Sequence of chain 6.NA:
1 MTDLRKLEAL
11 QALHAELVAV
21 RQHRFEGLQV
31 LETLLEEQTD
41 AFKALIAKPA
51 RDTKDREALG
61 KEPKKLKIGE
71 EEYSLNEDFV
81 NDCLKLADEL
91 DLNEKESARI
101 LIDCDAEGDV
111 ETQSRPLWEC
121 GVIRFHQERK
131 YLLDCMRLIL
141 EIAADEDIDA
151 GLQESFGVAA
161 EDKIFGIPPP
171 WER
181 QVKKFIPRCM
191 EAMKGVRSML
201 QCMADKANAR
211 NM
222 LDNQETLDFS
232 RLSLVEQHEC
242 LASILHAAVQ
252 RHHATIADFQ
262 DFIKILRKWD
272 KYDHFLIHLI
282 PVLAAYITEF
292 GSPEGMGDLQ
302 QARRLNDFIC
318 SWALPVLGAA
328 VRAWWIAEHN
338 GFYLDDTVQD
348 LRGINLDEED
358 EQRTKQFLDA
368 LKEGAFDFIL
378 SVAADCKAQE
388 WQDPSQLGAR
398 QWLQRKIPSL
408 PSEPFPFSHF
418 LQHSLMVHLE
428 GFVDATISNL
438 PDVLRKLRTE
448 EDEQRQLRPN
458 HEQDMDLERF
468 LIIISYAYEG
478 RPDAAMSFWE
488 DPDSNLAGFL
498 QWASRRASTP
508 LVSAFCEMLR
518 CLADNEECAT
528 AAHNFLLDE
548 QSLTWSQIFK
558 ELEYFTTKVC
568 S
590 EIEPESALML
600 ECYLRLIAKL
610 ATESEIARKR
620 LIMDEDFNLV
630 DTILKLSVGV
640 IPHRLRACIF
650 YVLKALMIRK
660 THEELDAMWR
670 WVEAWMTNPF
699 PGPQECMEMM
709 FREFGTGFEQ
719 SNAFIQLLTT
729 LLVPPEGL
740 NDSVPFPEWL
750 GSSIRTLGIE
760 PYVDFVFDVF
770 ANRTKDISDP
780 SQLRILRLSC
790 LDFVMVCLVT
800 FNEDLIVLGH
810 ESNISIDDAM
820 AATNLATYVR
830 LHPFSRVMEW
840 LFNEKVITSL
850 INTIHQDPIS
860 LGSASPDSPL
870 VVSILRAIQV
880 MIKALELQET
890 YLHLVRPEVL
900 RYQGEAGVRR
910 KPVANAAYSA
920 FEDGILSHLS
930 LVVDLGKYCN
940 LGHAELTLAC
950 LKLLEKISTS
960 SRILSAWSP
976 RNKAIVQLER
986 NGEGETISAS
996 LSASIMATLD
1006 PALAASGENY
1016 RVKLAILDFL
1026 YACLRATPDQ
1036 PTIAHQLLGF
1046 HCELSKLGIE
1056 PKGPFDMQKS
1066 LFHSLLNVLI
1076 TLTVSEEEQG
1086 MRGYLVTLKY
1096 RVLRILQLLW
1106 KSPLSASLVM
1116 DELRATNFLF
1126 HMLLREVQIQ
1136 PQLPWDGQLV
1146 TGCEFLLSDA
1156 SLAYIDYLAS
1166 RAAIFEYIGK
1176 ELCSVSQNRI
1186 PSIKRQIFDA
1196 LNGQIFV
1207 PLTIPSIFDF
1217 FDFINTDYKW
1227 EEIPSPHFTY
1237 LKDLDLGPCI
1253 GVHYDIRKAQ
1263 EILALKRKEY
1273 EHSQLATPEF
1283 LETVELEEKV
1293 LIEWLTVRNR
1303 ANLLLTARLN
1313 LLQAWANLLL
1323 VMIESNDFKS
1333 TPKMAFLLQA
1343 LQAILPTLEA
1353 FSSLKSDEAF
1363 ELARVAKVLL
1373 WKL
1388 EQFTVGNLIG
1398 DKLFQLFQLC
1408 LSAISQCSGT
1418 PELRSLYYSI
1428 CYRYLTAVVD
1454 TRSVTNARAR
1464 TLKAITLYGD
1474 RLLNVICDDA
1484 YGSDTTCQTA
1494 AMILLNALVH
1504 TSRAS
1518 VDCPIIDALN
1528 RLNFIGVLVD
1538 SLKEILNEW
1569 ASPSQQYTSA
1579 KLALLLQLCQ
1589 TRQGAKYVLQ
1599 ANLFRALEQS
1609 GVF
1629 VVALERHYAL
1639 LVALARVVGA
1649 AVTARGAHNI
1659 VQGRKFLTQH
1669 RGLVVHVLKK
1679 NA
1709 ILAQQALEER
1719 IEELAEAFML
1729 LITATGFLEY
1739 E

The small molecule below binds the protein below.
Small molecule (SMILES): N[C@@H](Cc1ccccc1)C(=O)NCC=O

Binding-site contacts:
Ligand atom O contacts residue ASN492 of chain 6.NA at 4.2 Å.
Ligand atom N contacts residue ARG442 of chain 6.NA at 4.2 Å.
Ligand atom CD1 contacts residue ILE434 of chain 6.NA at 4.1 Å (hydrophobic).
Ligand atom CZ contacts residue PHE496 of chain 6.NA at 3.9 Å (hydrophobic).
Ligand atom CE1 contacts residue PRO438 of chain 6.NA at 3.8 Å (hydrophobic).
Ligand atom CE1 contacts residue PHE496 of chain 6.NA at 3.6 Å (hydrophobic).
Ligand atom CB contacts residue PHE496 of chain 6.NA at 3.9 Å (hydrophobic).
Ligand atom O contacts residue PRO438 of chain 6.NA at 4.0 Å.
Ligand atom CA contacts residue ARG442 of chain 6.NA at 3.6 Å.
Ligand atom CE2 contacts residue PRO438 of chain 6.NA at 3.7 Å (hydrophobic).
Ligand atom CB contacts residue ASN492 of chain 6.NA at 3.8 Å.
Ligand atom CD2 contacts residue PRO438 of chain 6.NA at 4.4 Å (hydrophobic).
Ligand atom CZ contacts residue PRO438 of chain 6.NA at 3.4 Å (hydrophobic).
Ligand atom O contacts residue ARG442 of chain 6.NA at 4.3 Å.
Ligand atom C contacts residue ASN492 of chain 6.NA at 4.0 Å.
Ligand atom CD1 contacts residue PRO438 of chain 6.NA at 4.4 Å (hydrophobic).
Ligand atom N contacts residue SER491 of chain 6.NA at 4.1 Å.
Ligand atom N contacts residue ASN492 of chain 6.NA at 3.3 Å (h-bond).
Ligand atom CD1 contacts residue ASN492 of chain 6.NA at 3.9 Å.
Ligand atom CE1 contacts residue ILE434 of chain 6.NA at 3.9 Å (hydrophobic).
Ligand atom CE2 contacts residue ARG442 of chain 6.NA at 3.6 Å.
Ligand atom CG contacts residue GLY495 of chain 6.NA at 4.4 Å.
Ligand atom CA contacts residue ASN492 of chain 6.NA at 3.3 Å.
Ligand atom CB contacts residue GLY495 of chain 6.NA at 3.9 Å.
Ligand atom CD1 contacts residue PHE496 of chain 6.NA at 3.7 Å (hydrophobic).
Ligand atom CD2 contacts residue ARG442 of chain 6.NA at 3.5 Å.
Ligand atom C contacts residue ARG442 of chain 6.NA at 4.4 Å.
Ligand atom CG contacts residue ASN492 of chain 6.NA at 4.3 Å.
Ligand atom CG contacts residue PHE496 of chain 6.NA at 4.0 Å (hydrophobic).